This protein binds this small molecule.
Small molecule (SMILES): Nc1ncnc2c1ncn2[C@@H]1O[C@H](CO[P](=O)(O)OP(=O)(O)O)[C@@H](O)[C@H]1OP(=O)(O)O

Binding-site contacts:
Ligand atom O1P contacts residue ASN35 of chain 1.A at 3.6 Å (h-bond).
Ligand atom N7 contacts residue GLN77 of chain 1.A at 3.4 Å (h-bond).
Ligand atom N3 contacts residue ARG36 of chain 1.A at 3.9 Å.
Ligand atom C5 contacts residue ALA81 of chain 1.A at 3.3 Å (hydrophobic).
Ligand atom C5 contacts residue ARG36 of chain 1.A at 3.4 Å.
Ligand atom O4' contacts residue VAL76 of chain 1.A at 3.4 Å.
Ligand atom N7 contacts residue ALA81 of chain 1.A at 3.7 Å.
Ligand atom O3A contacts residue ALA14 of chain 1.A at 4.0 Å.
Ligand atom P2' contacts residue ASN35 of chain 1.A at 3.5 Å.
Ligand atom C5' contacts residue MET75 of chain 1.A at 3.9 Å (hydrophobic).
Ligand atom N7 contacts residue ARG36 of chain 1.A at 3.6 Å.
Ligand atom P2' contacts residue THR37 of chain 1.A at 3.4 Å.
Ligand atom C8 contacts residue GLN77 of chain 1.A at 3.7 Å.
Ligand atom O3' contacts residue GLY12 of chain 1.A at 3.9 Å.
Ligand atom N6 contacts residue ARG36 of chain 1.A at 3.3 Å (salt-bridge).
Ligand atom C4' contacts residue GLN77 of chain 1.A at 3.7 Å.
Ligand atom N9 contacts residue ARG36 of chain 1.A at 3.6 Å.
Ligand atom C4 contacts residue ALA81 of chain 1.A at 3.5 Å (hydrophobic).
Ligand atom O5' contacts residue ALA14 of chain 1.A at 3.3 Å.
Ligand atom C6 contacts residue ALA81 of chain 1.A at 3.5 Å (hydrophobic).
Ligand atom C4 contacts residue ARG36 of chain 1.A at 3.5 Å.
Ligand atom N3 contacts residue ALA81 of chain 1.A at 3.9 Å.
Ligand atom P2' contacts residue ARG36 of chain 1.A at 3.5 Å.
Ligand atom C1' contacts residue VAL76 of chain 1.A at 3.8 Å (hydrophobic).
Ligand atom O1P contacts residue THR37 of chain 1.A at 2.5 Å (h-bond).
Ligand atom N1 contacts residue ARG36 of chain 1.A at 3.4 Å (salt-bridge).
Ligand atom O1P contacts residue ARG36 of chain 1.A at 2.8 Å.
Ligand atom O2P contacts residue ARG36 of chain 1.A at 2.9 Å (salt-bridge).
Ligand atom O1B contacts residue ALA14 of chain 1.A at 3.8 Å.
Ligand atom O3' contacts residue ASN35 of chain 1.A at 3.0 Å (h-bond).
Ligand atom N1 contacts residue ALA81 of chain 1.A at 3.8 Å.
Ligand atom C8 contacts residue ARG36 of chain 1.A at 3.7 Å.
Ligand atom O2B contacts residue ALA14 of chain 1.A at 3.8 Å.
Ligand atom O3P contacts residue THR37 of chain 1.A at 3.6 Å.
Ligand atom O2' contacts residue ASN35 of chain 1.A at 3.4 Å (h-bond).
Ligand atom C6 contacts residue ARG36 of chain 1.A at 3.1 Å.
Ligand atom O2' contacts residue ARG36 of chain 1.A at 3.9 Å.
Ligand atom O4' contacts residue GLN77 of chain 1.A at 3.1 Å (h-bond).
Ligand atom C5' contacts residue GLN77 of chain 1.A at 3.5 Å.
Ligand atom O3P contacts residue ASN35 of chain 1.A at 2.7 Å (h-bond).

Sequence of chain 1.A:
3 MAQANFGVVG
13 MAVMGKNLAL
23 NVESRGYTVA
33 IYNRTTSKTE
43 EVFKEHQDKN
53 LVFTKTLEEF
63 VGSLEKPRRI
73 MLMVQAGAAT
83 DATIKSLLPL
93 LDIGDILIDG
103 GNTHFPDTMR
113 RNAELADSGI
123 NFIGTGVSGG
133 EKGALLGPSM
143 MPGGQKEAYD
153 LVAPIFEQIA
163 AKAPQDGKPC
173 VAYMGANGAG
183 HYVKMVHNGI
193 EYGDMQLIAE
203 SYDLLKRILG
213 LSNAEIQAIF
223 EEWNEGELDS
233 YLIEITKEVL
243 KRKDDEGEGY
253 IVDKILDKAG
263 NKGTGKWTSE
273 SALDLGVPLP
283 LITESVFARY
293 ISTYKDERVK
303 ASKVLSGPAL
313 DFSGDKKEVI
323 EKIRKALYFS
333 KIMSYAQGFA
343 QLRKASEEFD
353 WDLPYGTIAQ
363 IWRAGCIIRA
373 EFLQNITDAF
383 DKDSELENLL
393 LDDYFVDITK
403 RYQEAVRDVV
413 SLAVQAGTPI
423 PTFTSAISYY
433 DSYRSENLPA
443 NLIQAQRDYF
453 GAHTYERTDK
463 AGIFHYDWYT